The small molecule below binds the protein below.
Small molecule (SMILES): N[C@H](CCC(=O)O)C(=O)O

Binding-site contacts:
Ligand atom CD contacts residue CYS77 of chain 1.B at 3.7 Å (hydrophobic).
Ligand atom N contacts residue GLY16 of chain 1.B at 3.2 Å (h-bond).
Ligand atom OE2 contacts residue ASN78 of chain 1.B at 2.9 Å (h-bond).
Ligand atom N contacts residue SER15 of chain 1.B at 2.8 Å (h-bond).
Ligand atom OXT contacts residue GLY47 of chain 1.B at 2.9 Å (h-bond).
Ligand atom OXT contacts residue THR119 of chain 1.B at 4.1 Å.
Ligand atom OE1 contacts residue THR79 of chain 1.B at 2.7 Å (h-bond).
Ligand atom OE1 contacts residue THR119 of chain 1.B at 3.8 Å.
Ligand atom OE2 contacts residue CYS186 of chain 1.B at 3.4 Å.
Ligand atom CA contacts residue SER15 of chain 1.B at 3.6 Å.
Ligand atom O contacts residue ILE44 of chain 1.B at 4.0 Å.
Ligand atom C contacts residue PRO45 of chain 1.B at 3.9 Å (hydrophobic).
Ligand atom O contacts residue TYR46 of chain 1.B at 2.7 Å (h-bond).
Ligand atom CD contacts residue THR187 of chain 1.B at 3.7 Å.
Ligand atom CG contacts residue CYS186 of chain 1.B at 3.8 Å (hydrophobic).
Ligand atom CB contacts residue CYS77 of chain 1.B at 3.8 Å (hydrophobic).
Ligand atom CB contacts residue THR119 of chain 1.B at 4.1 Å.
Ligand atom O contacts residue PRO45 of chain 1.B at 3.3 Å.
Ligand atom CG contacts residue THR187 of chain 1.B at 3.4 Å.
Ligand atom O contacts residue GLY47 of chain 1.B at 3.8 Å.
Ligand atom CA contacts residue HIS188 of chain 1.B at 4.1 Å.
Ligand atom CD contacts residue THR79 of chain 1.B at 3.8 Å.
Ligand atom CD contacts residue CYS186 of chain 1.B at 3.8 Å (hydrophobic).
Ligand atom OXT contacts residue TYR46 of chain 1.B at 3.4 Å (h-bond).
Ligand atom OE2 contacts residue CYS77 of chain 1.B at 3.8 Å.
Ligand atom C contacts residue GLY47 of chain 1.B at 3.7 Å.
Ligand atom CB contacts residue SER15 of chain 1.B at 3.7 Å.
Ligand atom CG contacts residue CYS77 of chain 1.B at 3.7 Å (hydrophobic).
Ligand atom CB contacts residue THR79 of chain 1.B at 3.8 Å.
Ligand atom O contacts residue SER15 of chain 1.B at 3.4 Å (h-bond).
Ligand atom OE1 contacts residue ASN78 of chain 1.B at 3.6 Å.
Ligand atom OXT contacts residue PRO45 of chain 1.B at 3.4 Å.
Ligand atom N contacts residue HIS188 of chain 1.B at 3.8 Å.
Ligand atom CG contacts residue SER15 of chain 1.B at 4.0 Å.
Ligand atom OE1 contacts residue CYS186 of chain 1.B at 4.0 Å.
Ligand atom OE1 contacts residue CYS77 of chain 1.B at 3.9 Å.
Ligand atom C contacts residue SER15 of chain 1.B at 3.9 Å.
Ligand atom C contacts residue TYR46 of chain 1.B at 3.5 Å (hydrophobic).
Ligand atom CD contacts residue ASN78 of chain 1.B at 3.5 Å.
Ligand atom OE2 contacts residue THR187 of chain 1.B at 2.9 Å (h-bond).

Sequence of chain 1.B:
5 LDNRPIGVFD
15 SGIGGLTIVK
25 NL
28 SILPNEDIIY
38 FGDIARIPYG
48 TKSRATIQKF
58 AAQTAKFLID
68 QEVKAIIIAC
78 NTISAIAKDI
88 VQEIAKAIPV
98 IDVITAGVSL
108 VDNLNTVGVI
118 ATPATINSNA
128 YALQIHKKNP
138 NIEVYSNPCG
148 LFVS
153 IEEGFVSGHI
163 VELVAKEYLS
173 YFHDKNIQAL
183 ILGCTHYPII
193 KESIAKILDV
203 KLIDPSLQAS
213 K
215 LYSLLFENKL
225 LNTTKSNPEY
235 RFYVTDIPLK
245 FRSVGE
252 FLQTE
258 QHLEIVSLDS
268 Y